The protein below binds the small molecule below.
Small molecule (SMILES): Cc1cc(CCCOc2c(C)cc(-c3noc(C(F)(F)F)n3)cc2C)on1

Sequence of chain 33.A:
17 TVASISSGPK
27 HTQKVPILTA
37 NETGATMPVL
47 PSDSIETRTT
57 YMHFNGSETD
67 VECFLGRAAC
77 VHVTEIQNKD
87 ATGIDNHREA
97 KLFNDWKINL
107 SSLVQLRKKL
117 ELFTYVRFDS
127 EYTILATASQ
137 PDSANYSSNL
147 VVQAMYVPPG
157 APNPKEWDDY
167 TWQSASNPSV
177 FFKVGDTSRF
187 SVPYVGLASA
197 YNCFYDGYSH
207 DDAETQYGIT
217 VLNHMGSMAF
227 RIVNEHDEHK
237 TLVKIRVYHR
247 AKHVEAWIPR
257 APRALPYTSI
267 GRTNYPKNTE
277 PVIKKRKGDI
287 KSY

Sequence of chain 34.C:
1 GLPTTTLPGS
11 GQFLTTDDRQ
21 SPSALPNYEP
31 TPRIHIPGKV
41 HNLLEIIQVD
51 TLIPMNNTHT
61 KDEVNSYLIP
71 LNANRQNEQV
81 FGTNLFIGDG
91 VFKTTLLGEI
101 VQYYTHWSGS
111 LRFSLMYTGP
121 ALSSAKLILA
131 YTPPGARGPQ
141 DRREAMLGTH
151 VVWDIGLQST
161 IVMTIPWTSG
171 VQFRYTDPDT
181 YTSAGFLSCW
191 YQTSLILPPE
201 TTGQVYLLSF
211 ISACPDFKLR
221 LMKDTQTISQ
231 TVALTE

Binding-site contacts:
Ligand atom N1A contacts residue PRO174 of chain 33.A at 3.5 Å.
Ligand atom F2 contacts residue VAL176 of chain 33.A at 2.7 Å.
Ligand atom C6B contacts residue TYR152 of chain 33.A at 3.6 Å (hydrophobic).
Ligand atom C5B contacts residue TYR152 of chain 33.A at 3.5 Å (hydrophobic).
Ligand atom CM4 contacts residue ALA150 of chain 33.A at 3.6 Å (hydrophobic).
Ligand atom CM3 contacts residue ASN219 of chain 33.A at 3.8 Å.
Ligand atom F1 contacts residue ALA150 of chain 33.A at 3.8 Å.
Ligand atom CM6 contacts residue TYR152 of chain 33.A at 3.4 Å (hydrophobic).
Ligand atom N3A contacts residue TYR152 of chain 33.A at 3.8 Å.
Ligand atom F3 contacts residue ALA150 of chain 33.A at 2.7 Å.
Ligand atom C3B contacts residue MET224 of chain 33.A at 3.6 Å (hydrophobic).
Ligand atom C3 contacts residue LEU106 of chain 33.A at 3.8 Å (hydrophobic).
Ligand atom F3 contacts residue PRO174 of chain 33.A at 2.9 Å.
Ligand atom N3A contacts residue PHE186 of chain 33.A at 3.4 Å.
Ligand atom C2B contacts residue ILE104 of chain 33.A at 3.8 Å (hydrophobic).
Ligand atom C2A contacts residue TYR152 of chain 33.A at 3.7 Å (hydrophobic).
Ligand atom CM2 contacts residue ILE104 of chain 33.A at 3.6 Å (hydrophobic).
Ligand atom C3A contacts residue PHE186 of chain 33.A at 3.7 Å (hydrophobic).
Ligand atom CM6 contacts residue LEU25 of chain 33.C at 3.8 Å (hydrophobic).
Ligand atom C4 contacts residue TYR197 of chain 33.A at 3.4 Å (hydrophobic).
Ligand atom F3 contacts residue SER175 of chain 33.A at 2.8 Å.
Ligand atom CM4 contacts residue VAL176 of chain 33.A at 3.8 Å (hydrophobic).
Ligand atom C1C contacts residue TYR128 of chain 33.A at 3.5 Å (hydrophobic).
Ligand atom C2C contacts residue TYR128 of chain 33.A at 3.2 Å (hydrophobic).
Ligand atom C1C contacts residue TYR197 of chain 33.A at 3.5 Å (hydrophobic).
Ligand atom O1 contacts residue MET221 of chain 33.A at 3.7 Å.
Ligand atom F1 contacts residue PHE186 of chain 33.A at 3.8 Å.
Ligand atom O1A contacts residue ALA24 of chain 33.C at 3.3 Å.
Ligand atom CM2 contacts residue MET224 of chain 33.A at 3.5 Å (hydrophobic).
Ligand atom C2A contacts residue PHE186 of chain 33.A at 3.5 Å (hydrophobic).
Ligand atom O1A contacts residue PRO174 of chain 33.A at 3.5 Å.
Ligand atom F3 contacts residue MET151 of chain 33.A at 3.7 Å.
Ligand atom F3 contacts residue VAL176 of chain 33.A at 3.6 Å.
Ligand atom N1A contacts residue ALA24 of chain 33.C at 3.2 Å.
Ligand atom F3 contacts residue TYR152 of chain 33.A at 3.6 Å.
Ligand atom C2C contacts residue ILE104 of chain 33.A at 3.8 Å (hydrophobic).
Ligand atom F1 contacts residue MET224 of chain 33.A at 3.6 Å.
Ligand atom C3C contacts residue TYR128 of chain 33.A at 3.3 Å (hydrophobic).
Ligand atom CM6 contacts residue VAL188 of chain 33.A at 3.8 Å (hydrophobic).
Ligand atom CM2 contacts residue TYR128 of chain 33.A at 3.4 Å (hydrophobic).

Sequence of chain 33.C:
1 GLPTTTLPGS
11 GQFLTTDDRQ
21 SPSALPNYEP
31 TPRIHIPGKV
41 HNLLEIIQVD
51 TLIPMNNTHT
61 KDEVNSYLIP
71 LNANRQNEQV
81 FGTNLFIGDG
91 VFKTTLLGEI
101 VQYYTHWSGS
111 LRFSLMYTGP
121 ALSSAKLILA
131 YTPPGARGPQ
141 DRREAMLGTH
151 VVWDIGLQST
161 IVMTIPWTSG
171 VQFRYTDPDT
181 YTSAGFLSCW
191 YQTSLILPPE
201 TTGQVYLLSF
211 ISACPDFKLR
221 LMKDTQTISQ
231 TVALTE